Binding-site contacts:
Ligand atom C1 contacts residue HIS104 of chain 4.C at 3.5 Å.
Ligand atom C1 contacts residue ASN154 of chain 4.A at 1.4 Å.
Ligand atom O6 contacts residue HIS104 of chain 4.C at 3.6 Å.
Ligand atom C4 contacts residue HIS104 of chain 4.C at 4.0 Å.
Ligand atom C3 contacts residue HIS104 of chain 4.C at 3.7 Å.
Ligand atom C5 contacts residue HIS104 of chain 4.C at 3.4 Å.
Ligand atom N2 contacts residue ASN154 of chain 4.A at 3.0 Å (h-bond).
Ligand atom C5 contacts residue ASN154 of chain 4.A at 3.6 Å.
Ligand atom C2 contacts residue ASN154 of chain 4.A at 2.5 Å.
Ligand atom O4 contacts residue HIS104 of chain 4.C at 3.8 Å.
Ligand atom O5 contacts residue HIS104 of chain 4.C at 3.7 Å.
Ligand atom O5 contacts residue ASN154 of chain 4.A at 2.3 Å (h-bond).
Ligand atom C7 contacts residue ASN154 of chain 4.A at 3.5 Å.
Ligand atom O7 contacts residue ASN154 of chain 4.A at 3.2 Å (h-bond).
Ligand atom C6 contacts residue HIS104 of chain 4.C at 3.8 Å.
Ligand atom C2 contacts residue HIS104 of chain 4.C at 4.2 Å.
Ligand atom C4 contacts residue ASN154 of chain 4.A at 4.2 Å.
Ligand atom C3 contacts residue ASN154 of chain 4.A at 3.8 Å.

Sequence of chain 4.C:
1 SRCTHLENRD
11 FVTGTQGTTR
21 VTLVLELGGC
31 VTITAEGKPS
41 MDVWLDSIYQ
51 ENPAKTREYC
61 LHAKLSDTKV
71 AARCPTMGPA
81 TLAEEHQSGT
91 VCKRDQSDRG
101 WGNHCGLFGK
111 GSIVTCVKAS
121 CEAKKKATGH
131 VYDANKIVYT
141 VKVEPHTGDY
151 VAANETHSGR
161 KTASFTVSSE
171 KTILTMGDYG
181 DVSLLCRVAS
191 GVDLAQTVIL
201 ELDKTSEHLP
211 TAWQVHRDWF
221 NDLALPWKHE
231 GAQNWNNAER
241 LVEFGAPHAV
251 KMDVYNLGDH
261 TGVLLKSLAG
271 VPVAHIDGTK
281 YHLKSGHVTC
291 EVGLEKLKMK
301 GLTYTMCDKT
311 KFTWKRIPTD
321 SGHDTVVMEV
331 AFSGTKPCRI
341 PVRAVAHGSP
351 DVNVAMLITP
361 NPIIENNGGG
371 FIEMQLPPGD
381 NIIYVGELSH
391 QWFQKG

Sequence of chain 4.A:
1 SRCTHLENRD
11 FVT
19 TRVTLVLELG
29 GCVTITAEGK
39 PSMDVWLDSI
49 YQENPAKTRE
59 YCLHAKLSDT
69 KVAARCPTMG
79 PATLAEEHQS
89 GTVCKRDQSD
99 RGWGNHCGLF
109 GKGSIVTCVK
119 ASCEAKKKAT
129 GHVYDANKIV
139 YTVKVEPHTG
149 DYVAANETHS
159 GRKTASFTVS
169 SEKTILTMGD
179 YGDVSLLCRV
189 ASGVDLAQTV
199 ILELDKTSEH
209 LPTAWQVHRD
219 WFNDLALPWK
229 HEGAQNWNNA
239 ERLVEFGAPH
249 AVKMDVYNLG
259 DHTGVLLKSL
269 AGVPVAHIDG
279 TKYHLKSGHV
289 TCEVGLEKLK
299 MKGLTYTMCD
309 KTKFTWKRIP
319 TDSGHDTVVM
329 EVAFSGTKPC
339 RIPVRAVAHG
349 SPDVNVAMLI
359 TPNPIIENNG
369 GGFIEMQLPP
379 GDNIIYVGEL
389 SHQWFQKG

A protein and the small-molecule ligand that binds it are described below.
Small molecule (SMILES): CC(=O)N[C@@H]1[C@@H](O)[C@H](O)[C@@H](CO)O[C@H]1O